Sequence of chain 1.A:
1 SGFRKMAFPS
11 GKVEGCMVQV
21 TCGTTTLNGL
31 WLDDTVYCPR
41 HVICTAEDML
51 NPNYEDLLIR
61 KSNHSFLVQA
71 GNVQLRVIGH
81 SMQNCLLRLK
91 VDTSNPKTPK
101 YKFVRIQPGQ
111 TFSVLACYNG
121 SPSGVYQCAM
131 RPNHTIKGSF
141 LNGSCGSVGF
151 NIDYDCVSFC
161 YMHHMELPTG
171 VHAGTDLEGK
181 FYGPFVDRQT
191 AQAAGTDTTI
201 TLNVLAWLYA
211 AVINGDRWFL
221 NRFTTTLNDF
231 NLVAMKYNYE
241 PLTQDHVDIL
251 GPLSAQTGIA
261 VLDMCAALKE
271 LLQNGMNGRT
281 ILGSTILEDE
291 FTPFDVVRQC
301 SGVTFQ

Binding-site contacts:
Ligand atom O28 contacts residue PHE140 of chain 2.A at 3.4 Å.
Ligand atom C2 contacts residue THR25 of chain 2.A at 3.5 Å.
Ligand atom C25 contacts residue GLU166 of chain 2.A at 3.5 Å.
Ligand atom C82 contacts residue ALA191 of chain 2.A at 3.7 Å (hydrophobic).
Ligand atom C19 contacts residue ASN142 of chain 2.A at 3.4 Å.
Ligand atom C86 contacts residue PRO168 of chain 2.A at 3.6 Å (hydrophobic).
Ligand atom O74 contacts residue GLN189 of chain 2.A at 3.5 Å.
Ligand atom N32 contacts residue HIS164 of chain 2.A at 3.1 Å (h-bond).
Ligand atom C40 contacts residue GLN189 of chain 2.A at 3.5 Å.
Ligand atom N48 contacts residue GLN189 of chain 2.A at 3.0 Å (h-bond).
Ligand atom O30 contacts residue SER144 of chain 2.A at 3.3 Å (h-bond).
Ligand atom C9 contacts residue CYS145 of chain 2.A at 2.8 Å (hydrophobic).
Ligand atom N70 contacts residue GLU166 of chain 2.A at 2.9 Å (salt-bridge).
Ligand atom N23 contacts residue PHE140 of chain 2.A at 3.1 Å (h-bond).
Ligand atom C38 contacts residue HIS164 of chain 2.A at 3.6 Å.
Ligand atom O28 contacts residue HIS163 of chain 2.A at 2.8 Å (h-bond).
Ligand atom O28 contacts residue HIS172 of chain 2.A at 3.4 Å.
Ligand atom C86 contacts residue GLN192 of chain 2.A at 3.4 Å.
Ligand atom C15 contacts residue CYS145 of chain 2.A at 3.4 Å (hydrophobic).
Ligand atom C7 contacts residue CYS145 of chain 2.A at 3.6 Å (hydrophobic).
Ligand atom C11 contacts residue CYS145 of chain 2.A at 1.9 Å (hydrophobic).
Ligand atom C82 contacts residue THR190 of chain 2.A at 3.2 Å.
Ligand atom O76 contacts residue MET165 of chain 2.A at 3.6 Å.
Ligand atom C54 contacts residue GLN189 of chain 2.A at 3.6 Å.
Ligand atom C13 contacts residue CYS145 of chain 2.A at 2.7 Å (hydrophobic).
Ligand atom C9 contacts residue HIS41 of chain 2.A at 3.4 Å.
Ligand atom O52 contacts residue GLU166 of chain 2.A at 2.7 Å (salt-bridge).
Ligand atom C78 contacts residue THR190 of chain 2.A at 3.0 Å.
Ligand atom N32 contacts residue CYS145 of chain 2.A at 2.9 Å (h-bond).
Ligand atom O52 contacts residue MET165 of chain 2.A at 3.1 Å.
Ligand atom O30 contacts residue CYS145 of chain 2.A at 3.0 Å (h-bond).
Ligand atom C1 contacts residue THR26 of chain 2.A at 3.3 Å.
Ligand atom C72 contacts residue GLU166 of chain 2.A at 3.6 Å.
Ligand atom C2 contacts residue HIS41 of chain 2.A at 3.6 Å.
Ligand atom O30 contacts residue GLY143 of chain 2.A at 3.0 Å.
Ligand atom C80 contacts residue THR190 of chain 2.A at 3.2 Å.
Ligand atom C82 contacts residue GLN189 of chain 2.A at 3.5 Å.
Ligand atom N23 contacts residue GLU166 of chain 2.A at 2.9 Å (salt-bridge).
Ligand atom C85 contacts residue PRO168 of chain 2.A at 3.4 Å (hydrophobic).
Ligand atom O28 contacts residue GLU166 of chain 2.A at 3.6 Å.

A small-molecule ligand and the protein it binds are described below.
Small molecule (SMILES): CC(C)C[C@H](NC(=O)[C@@H](NC(=O)OCc1ccccc1)[C@@H](C)OC(C)(C)C)C(=O)N[C@H](CCC(=O)C1CC1)C[C@@H]1CCNC1=O

Sequence of chain 2.A:
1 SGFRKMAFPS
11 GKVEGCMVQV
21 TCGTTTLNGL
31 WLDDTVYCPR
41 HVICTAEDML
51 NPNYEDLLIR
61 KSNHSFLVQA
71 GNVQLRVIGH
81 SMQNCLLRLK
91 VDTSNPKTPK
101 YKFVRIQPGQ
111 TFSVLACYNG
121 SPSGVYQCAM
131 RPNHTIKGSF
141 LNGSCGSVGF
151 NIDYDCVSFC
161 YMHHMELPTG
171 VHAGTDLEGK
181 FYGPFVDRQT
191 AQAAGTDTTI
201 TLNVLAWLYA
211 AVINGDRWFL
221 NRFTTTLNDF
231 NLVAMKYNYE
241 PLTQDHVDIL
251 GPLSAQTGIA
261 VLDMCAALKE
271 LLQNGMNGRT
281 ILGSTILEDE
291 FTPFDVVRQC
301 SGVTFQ